Sequence of chain 1.B:
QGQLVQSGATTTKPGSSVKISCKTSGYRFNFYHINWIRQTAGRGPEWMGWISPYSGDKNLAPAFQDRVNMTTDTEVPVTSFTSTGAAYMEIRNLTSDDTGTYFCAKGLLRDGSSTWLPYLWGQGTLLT

Sequence of chain 1.D:
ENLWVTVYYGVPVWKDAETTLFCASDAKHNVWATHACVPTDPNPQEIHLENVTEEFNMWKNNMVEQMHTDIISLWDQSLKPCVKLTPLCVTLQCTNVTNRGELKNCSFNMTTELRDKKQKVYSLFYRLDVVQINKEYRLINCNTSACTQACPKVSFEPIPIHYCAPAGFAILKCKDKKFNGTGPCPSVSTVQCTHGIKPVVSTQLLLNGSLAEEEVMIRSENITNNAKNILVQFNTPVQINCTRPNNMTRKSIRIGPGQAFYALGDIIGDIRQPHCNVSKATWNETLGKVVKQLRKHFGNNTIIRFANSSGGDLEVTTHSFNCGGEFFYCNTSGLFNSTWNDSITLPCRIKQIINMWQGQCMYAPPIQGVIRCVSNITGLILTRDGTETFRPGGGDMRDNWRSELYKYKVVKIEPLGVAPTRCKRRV

Binding-site contacts:
Ligand atom C5 contacts residue ASN204 of chain 1.D at 3.7 Å.
Ligand atom C8 contacts residue SER244 of chain 1.D at 3.2 Å.
Ligand atom O7 contacts residue ILE247 of chain 1.D at 3.6 Å.
Ligand atom C3 contacts residue THR206 of chain 1.D at 3.8 Å.
Ligand atom N2 contacts residue THR206 of chain 1.D at 3.7 Å.
Ligand atom C8 contacts residue GLU245 of chain 1.D at 3.6 Å.
Ligand atom C2 contacts residue THR206 of chain 1.D at 4.0 Å.
Ligand atom O5 contacts residue THR206 of chain 1.D at 4.1 Å.
Ligand atom C3 contacts residue ASN204 of chain 1.D at 3.8 Å.
Ligand atom O7 contacts residue ASN204 of chain 1.D at 4.2 Å.
Ligand atom C8 contacts residue ASN204 of chain 1.D at 3.5 Å.
Ligand atom C4 contacts residue ASN204 of chain 1.D at 4.3 Å.
Ligand atom C8 contacts residue VAL78 of chain 1.B at 4.1 Å (hydrophobic).
Ligand atom C1 contacts residue THR206 of chain 1.D at 3.6 Å.
Ligand atom C7 contacts residue ASN204 of chain 1.D at 3.3 Å.
Ligand atom C8 contacts residue PRO77 of chain 1.B at 4.1 Å (hydrophobic).
Ligand atom C7 contacts residue ILE247 of chain 1.D at 4.0 Å (hydrophobic).
Ligand atom C8 contacts residue ILE247 of chain 1.D at 3.6 Å (hydrophobic).
Ligand atom O7 contacts residue VAL78 of chain 1.B at 4.4 Å.
Ligand atom O5 contacts residue ASN204 of chain 1.D at 2.4 Å (h-bond).
Ligand atom C8 contacts residue ARG243 of chain 1.D at 4.0 Å.
Ligand atom C5 contacts residue THR206 of chain 1.D at 4.3 Å.
Ligand atom C1 contacts residue ASN204 of chain 1.D at 1.4 Å.
Ligand atom N2 contacts residue ASN204 of chain 1.D at 2.5 Å (h-bond).
Ligand atom C2 contacts residue ASN204 of chain 1.D at 2.5 Å.

This small molecule binds to this protein.
Small molecule (SMILES): CC(=O)N[C@H]1[C@H](O[C@H]2[C@H](O)[C@@H](NC(C)=O)CO[C@@H]2CO)O[C@H](CO)[C@@H](O)[C@@H]1O